Sequence of chain 1.C:
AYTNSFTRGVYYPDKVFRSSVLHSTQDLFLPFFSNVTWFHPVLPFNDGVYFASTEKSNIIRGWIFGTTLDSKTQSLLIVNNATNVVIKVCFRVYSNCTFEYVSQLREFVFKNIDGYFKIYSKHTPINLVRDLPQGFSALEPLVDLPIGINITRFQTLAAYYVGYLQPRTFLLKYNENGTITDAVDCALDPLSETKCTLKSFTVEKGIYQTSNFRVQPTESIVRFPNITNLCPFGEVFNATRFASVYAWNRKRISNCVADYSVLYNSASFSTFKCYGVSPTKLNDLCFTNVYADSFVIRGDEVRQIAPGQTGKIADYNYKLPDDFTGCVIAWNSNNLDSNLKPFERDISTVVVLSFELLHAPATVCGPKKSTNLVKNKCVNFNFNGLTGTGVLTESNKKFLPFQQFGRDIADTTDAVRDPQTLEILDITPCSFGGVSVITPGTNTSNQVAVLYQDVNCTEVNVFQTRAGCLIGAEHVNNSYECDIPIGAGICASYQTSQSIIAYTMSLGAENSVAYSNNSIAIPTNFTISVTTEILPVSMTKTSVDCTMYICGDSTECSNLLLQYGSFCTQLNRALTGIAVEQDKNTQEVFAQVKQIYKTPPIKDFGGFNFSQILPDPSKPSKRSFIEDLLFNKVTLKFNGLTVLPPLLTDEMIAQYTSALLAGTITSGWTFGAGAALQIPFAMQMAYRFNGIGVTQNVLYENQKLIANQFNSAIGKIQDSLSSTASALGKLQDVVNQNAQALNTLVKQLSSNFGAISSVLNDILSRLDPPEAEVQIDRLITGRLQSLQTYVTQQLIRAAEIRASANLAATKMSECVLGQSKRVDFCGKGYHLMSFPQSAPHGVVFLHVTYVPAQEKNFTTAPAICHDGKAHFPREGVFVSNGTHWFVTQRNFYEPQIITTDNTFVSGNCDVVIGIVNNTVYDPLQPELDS

This small molecule binds to this protein.
Small molecule (SMILES): CC(=O)N[C@H]1[C@H](O[C@H]2[C@H](O)[C@@H](NC(C)=O)CO[C@@H]2CO)O[C@H](CO)[C@@H](O)[C@@H]1O

Binding-site contacts:
Ligand atom C5 contacts residue ASN657 of chain 1.C at 3.7 Å.
Ligand atom N2 contacts residue ASN657 of chain 1.C at 2.9 Å (h-bond).
Ligand atom C2 contacts residue ASN657 of chain 1.C at 2.4 Å.
Ligand atom C8 contacts residue ASN657 of chain 1.C at 4.3 Å.
Ligand atom O5 contacts residue ASN657 of chain 1.C at 2.4 Å (h-bond).
Ligand atom C1 contacts residue ASN657 of chain 1.C at 1.4 Å.
Ligand atom C3 contacts residue ASN657 of chain 1.C at 3.8 Å.
Ligand atom O7 contacts residue ASN657 of chain 1.C at 3.0 Å (h-bond).
Ligand atom C4 contacts residue ASN657 of chain 1.C at 4.2 Å.
Ligand atom C7 contacts residue ASN657 of chain 1.C at 3.1 Å.